Binding-site contacts:
Ligand atom O2A contacts residue LYS48 of chain 1.A at 3.4 Å (salt-bridge).
Ligand atom O1A contacts residue GLY24 of chain 1.A at 2.7 Å (h-bond).
Ligand atom O4' contacts residue VAL29 of chain 1.A at 3.5 Å.
Ligand atom C5 contacts residue CYS46 of chain 1.A at 3.7 Å (hydrophobic).
Ligand atom N3B contacts residue ARG144 of chain 1.A at 3.5 Å.
Ligand atom C2 contacts residue LEU96 of chain 1.A at 3.4 Å (hydrophobic).
Ligand atom C6 contacts residue LEU147 of chain 1.A at 3.5 Å (hydrophobic).
Ligand atom O3G contacts residue ASP158 of chain 1.A at 3.1 Å (salt-bridge).
Ligand atom O2A contacts residue MG1 of chain 1.F at 3.1 Å.
Ligand atom O1A contacts residue SER23 of chain 1.A at 3.1 Å.
Ligand atom C6 contacts residue CYS46 of chain 1.A at 3.8 Å (hydrophobic).
Ligand atom PG contacts residue ASN145 of chain 1.A at 3.7 Å.
Ligand atom O5' contacts residue MG1 of chain 1.F at 3.8 Å.
Ligand atom C5 contacts residue LEU147 of chain 1.A at 3.5 Å (hydrophobic).
Ligand atom N7 contacts residue LEU147 of chain 1.A at 3.6 Å.
Ligand atom PG contacts residue ASN140 of chain 1.A at 3.8 Å.
Ligand atom PA contacts residue MG1 of chain 1.F at 3.1 Å.
Ligand atom O2G contacts residue ARG144 of chain 1.A at 3.3 Å (salt-bridge).
Ligand atom O1G contacts residue GLY24 of chain 1.A at 3.4 Å.
Ligand atom N6 contacts residue LEU147 of chain 1.A at 3.6 Å.
Ligand atom O2B contacts residue GLY24 of chain 1.A at 3.2 Å.
Ligand atom N6 contacts residue GLN94 of chain 1.A at 2.7 Å (h-bond).
Ligand atom PB contacts residue MG1 of chain 1.F at 3.1 Å.
Ligand atom O1B contacts residue MG1 of chain 1.F at 3.7 Å.
Ligand atom O2A contacts residue ASP158 of chain 1.A at 3.6 Å (salt-bridge).
Ligand atom N3B contacts residue MG1 of chain 1.F at 3.3 Å.
Ligand atom O2G contacts residue ASN140 of chain 1.A at 3.7 Å.
Ligand atom C5' contacts residue GLY22 of chain 1.A at 3.6 Å.
Ligand atom O1G contacts residue VAL25 of chain 1.A at 3.6 Å (h-bond).
Ligand atom O3G contacts residue ASN145 of chain 1.A at 3.0 Å (h-bond).
Ligand atom O2G contacts residue VAL25 of chain 1.A at 3.4 Å.
Ligand atom O2A contacts residue VAL29 of chain 1.A at 3.3 Å.
Ligand atom N6 contacts residue THR93 of chain 1.A at 3.7 Å.
Ligand atom N3B contacts residue ASN145 of chain 1.A at 3.1 Å (h-bond).
Ligand atom O3A contacts residue MG1 of chain 1.F at 2.1 Å.
Ligand atom N1 contacts residue LEU96 of chain 1.A at 3.0 Å (h-bond).
Ligand atom C6 contacts residue GLN94 of chain 1.A at 3.7 Å.
Ligand atom C2 contacts residue TYR95 of chain 1.A at 3.7 Å (hydrophobic).
Ligand atom O5' contacts residue VAL29 of chain 1.A at 3.3 Å.
Ligand atom O3G contacts residue ASN140 of chain 1.A at 2.6 Å (h-bond).

The protein below binds the small molecule below.
Small molecule (SMILES): Nc1ncnc2c1ncn2[C@@H]1O[C@H](CO[P](=O)(O)O[P](=O)(O)NP(=O)(O)O)[C@@H](O)[C@H]1O

Sequence of chain 1.A:
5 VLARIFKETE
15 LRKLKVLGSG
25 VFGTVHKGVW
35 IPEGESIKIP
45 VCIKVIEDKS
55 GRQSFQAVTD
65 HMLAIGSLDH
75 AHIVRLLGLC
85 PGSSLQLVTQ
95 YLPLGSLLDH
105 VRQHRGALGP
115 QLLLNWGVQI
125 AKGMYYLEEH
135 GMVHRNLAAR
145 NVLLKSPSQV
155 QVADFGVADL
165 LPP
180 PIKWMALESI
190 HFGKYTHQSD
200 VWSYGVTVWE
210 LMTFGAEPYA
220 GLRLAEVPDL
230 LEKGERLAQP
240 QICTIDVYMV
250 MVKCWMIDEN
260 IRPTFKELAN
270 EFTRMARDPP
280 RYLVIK